Binding-site contacts:
Ligand atom C4 contacts residue OXY1 of chain 1.W at 3.8 Å.
Ligand atom O2 contacts residue SER252 of chain 1.D at 3.1 Å.
Ligand atom N7 contacts residue PHE188 of chain 1.D at 3.8 Å.
Ligand atom N8 contacts residue ASP87 of chain 1.C at 4.0 Å.
Ligand atom N1 contacts residue GLN254 of chain 1.D at 2.8 Å (h-bond).
Ligand atom N7 contacts residue PRO85 of chain 1.C at 3.4 Å.
Ligand atom C6 contacts residue GLN254 of chain 1.D at 3.6 Å.
Ligand atom O2 contacts residue TYR253 of chain 1.D at 2.9 Å (h-bond).
Ligand atom O6 contacts residue VAL83 of chain 1.C at 3.7 Å.
Ligand atom N1 contacts residue TYR253 of chain 1.D at 3.7 Å.
Ligand atom C5 contacts residue OXY1 of chain 1.W at 3.5 Å.
Ligand atom N7 contacts residue THR86 of chain 1.C at 2.9 Å (h-bond).
Ligand atom O6 contacts residue TYR39 of chain 1.C at 3.6 Å.
Ligand atom C4 contacts residue PHE188 of chain 1.D at 3.3 Å (hydrophobic).
Ligand atom N3 contacts residue PHE188 of chain 1.D at 3.2 Å.
Ligand atom C6 contacts residue PHE188 of chain 1.D at 3.6 Å (hydrophobic).
Ligand atom O2 contacts residue PHE188 of chain 1.D at 3.4 Å.
Ligand atom N9 contacts residue OXY1 of chain 1.W at 3.8 Å.
Ligand atom N8 contacts residue LEU199 of chain 1.D at 3.8 Å.
Ligand atom N8 contacts residue THR86 of chain 1.C at 3.5 Å (h-bond).
Ligand atom N8 contacts residue OXY1 of chain 1.W at 3.6 Å.
Ligand atom O6 contacts residue GLN254 of chain 1.D at 2.8 Å (h-bond).
Ligand atom O6 contacts residue PHE188 of chain 1.D at 4.1 Å.
Ligand atom N3 contacts residue ARG205 of chain 1.D at 3.2 Å (salt-bridge).
Ligand atom O2 contacts residue ARG205 of chain 1.D at 3.0 Å (salt-bridge).
Ligand atom C2 contacts residue GLN254 of chain 1.D at 3.6 Å.
Ligand atom O6 contacts residue THR86 of chain 1.C at 4.0 Å.
Ligand atom C2 contacts residue PHE188 of chain 1.D at 3.3 Å (hydrophobic).
Ligand atom N8 contacts residue PRO85 of chain 1.C at 3.8 Å.
Ligand atom N8 contacts residue PHE188 of chain 1.D at 3.9 Å.
Ligand atom N9 contacts residue LEU199 of chain 1.D at 3.8 Å.
Ligand atom N7 contacts residue OXY1 of chain 1.W at 3.6 Å (h-bond).
Ligand atom C5 contacts residue PHE188 of chain 1.D at 3.5 Å (hydrophobic).
Ligand atom N1 contacts residue PHE188 of chain 1.D at 3.5 Å.
Ligand atom N9 contacts residue PHE188 of chain 1.D at 3.5 Å.
Ligand atom C2 contacts residue TYR253 of chain 1.D at 3.3 Å (hydrophobic).
Ligand atom C2 contacts residue ARG205 of chain 1.D at 3.8 Å.
Ligand atom C6 contacts residue OXY1 of chain 1.W at 3.8 Å.
Ligand atom O2 contacts residue GLN254 of chain 1.D at 3.6 Å (h-bond).
Ligand atom N3 contacts residue TYR253 of chain 1.D at 3.6 Å.

Sequence of chain 1.D:
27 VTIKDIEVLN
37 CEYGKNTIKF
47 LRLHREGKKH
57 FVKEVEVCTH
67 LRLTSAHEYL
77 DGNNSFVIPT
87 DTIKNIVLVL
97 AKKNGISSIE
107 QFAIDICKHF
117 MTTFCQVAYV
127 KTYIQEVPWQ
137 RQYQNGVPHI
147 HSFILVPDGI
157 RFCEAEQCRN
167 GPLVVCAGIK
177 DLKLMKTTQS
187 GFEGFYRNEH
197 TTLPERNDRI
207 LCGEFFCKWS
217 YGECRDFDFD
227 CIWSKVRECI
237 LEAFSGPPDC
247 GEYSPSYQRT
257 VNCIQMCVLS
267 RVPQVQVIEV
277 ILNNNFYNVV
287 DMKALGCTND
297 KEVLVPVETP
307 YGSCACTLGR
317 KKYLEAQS

A small-molecule ligand and the protein it binds are described below.
Small molecule (SMILES): O=c1[nH]c(=O)c2nn[nH]c2[nH]1

Sequence of chain 1.C:
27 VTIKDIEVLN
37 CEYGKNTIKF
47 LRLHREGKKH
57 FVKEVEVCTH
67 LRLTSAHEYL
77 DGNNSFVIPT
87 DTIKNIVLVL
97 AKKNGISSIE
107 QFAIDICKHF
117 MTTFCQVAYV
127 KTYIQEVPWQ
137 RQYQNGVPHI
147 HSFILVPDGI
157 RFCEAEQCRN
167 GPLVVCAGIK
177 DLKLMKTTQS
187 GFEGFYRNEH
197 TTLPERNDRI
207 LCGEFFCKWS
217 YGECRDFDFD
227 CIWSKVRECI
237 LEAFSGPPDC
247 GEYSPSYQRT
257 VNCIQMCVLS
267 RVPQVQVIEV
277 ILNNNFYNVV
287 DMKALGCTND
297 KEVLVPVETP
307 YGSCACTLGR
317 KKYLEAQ